Binding-site contacts:
Ligand atom O1 contacts residue LYS136 of chain 1.A at 4.1 Å.
Ligand atom C16 contacts residue VAL117 of chain 1.A at 3.9 Å (hydrophobic).
Ligand atom C4 contacts residue SER139 of chain 1.A at 4.2 Å.
Ligand atom C12 contacts residue VAL117 of chain 1.A at 3.8 Å (hydrophobic).
Ligand atom C16 contacts residue SER139 of chain 1.A at 4.1 Å.
Ligand atom C6 contacts residue PHE143 of chain 1.A at 3.5 Å (hydrophobic).
Ligand atom C2 contacts residue SER139 of chain 1.A at 4.0 Å.
Ligand atom C11 contacts residue VAL117 of chain 1.A at 3.8 Å (hydrophobic).
Ligand atom O3 contacts residue GLN140 of chain 1.A at 3.3 Å.
Ligand atom C13 contacts residue HIS132 of chain 1.A at 3.9 Å.
Ligand atom C3 contacts residue VAL115 of chain 1.A at 4.1 Å (hydrophobic).
Ligand atom C5 contacts residue VAL115 of chain 1.A at 4.1 Å (hydrophobic).
Ligand atom N contacts residue VAL115 of chain 1.A at 4.0 Å.
Ligand atom C14 contacts residue VAL117 of chain 1.A at 4.0 Å (hydrophobic).
Ligand atom S contacts residue LYS136 of chain 1.A at 3.8 Å.
Ligand atom C13 contacts residue LYS136 of chain 1.A at 4.2 Å.
Ligand atom O1 contacts residue GLU8 of chain 1.A at 3.1 Å.
Ligand atom C15 contacts residue LYS136 of chain 1.A at 3.3 Å.
Ligand atom O2 contacts residue GLN140 of chain 1.A at 3.7 Å.
Ligand atom O3 contacts residue LYS136 of chain 1.A at 2.8 Å (salt-bridge).
Ligand atom C8 contacts residue SER10 of chain 1.A at 3.9 Å.
Ligand atom O2 contacts residue SER10 of chain 1.A at 4.1 Å.
Ligand atom C14 contacts residue PHE119 of chain 1.A at 4.1 Å (hydrophobic).
Ligand atom C13 contacts residue VAL117 of chain 1.A at 3.9 Å (hydrophobic).
Ligand atom C2 contacts residue VAL115 of chain 1.A at 3.5 Å (hydrophobic).
Ligand atom C15 contacts residue VAL117 of chain 1.A at 4.0 Å (hydrophobic).
Ligand atom C14 contacts residue HIS132 of chain 1.A at 3.9 Å.
Ligand atom C2 contacts residue PHE100 of chain 1.A at 4.1 Å (hydrophobic).
Ligand atom C9 contacts residue GLN140 of chain 1.A at 3.9 Å.
Ligand atom C4 contacts residue VAL115 of chain 1.A at 4.1 Å (hydrophobic).
Ligand atom C1 contacts residue VAL115 of chain 1.A at 3.9 Å (hydrophobic).
Ligand atom C3 contacts residue SER139 of chain 1.A at 3.8 Å.
Ligand atom C16 contacts residue LYS136 of chain 1.A at 3.7 Å.
Ligand atom S contacts residue GLN140 of chain 1.A at 4.0 Å.
Ligand atom C10 contacts residue VAL115 of chain 1.A at 4.1 Å (hydrophobic).
Ligand atom C3 contacts residue PHE100 of chain 1.A at 3.9 Å (hydrophobic).
Ligand atom C7 contacts residue PHE143 of chain 1.A at 3.7 Å (hydrophobic).
Ligand atom C12 contacts residue LYS136 of chain 1.A at 3.8 Å.
Ligand atom C8 contacts residue GLN140 of chain 1.A at 4.1 Å.
Ligand atom C14 contacts residue LYS136 of chain 1.A at 3.8 Å.

A protein and the small-molecule ligand that binds it are described below.
Small molecule (SMILES): O=S(=O)(O)c1cccc2cccc(Nc3ccccc3)c12

Sequence of chain 1.A:
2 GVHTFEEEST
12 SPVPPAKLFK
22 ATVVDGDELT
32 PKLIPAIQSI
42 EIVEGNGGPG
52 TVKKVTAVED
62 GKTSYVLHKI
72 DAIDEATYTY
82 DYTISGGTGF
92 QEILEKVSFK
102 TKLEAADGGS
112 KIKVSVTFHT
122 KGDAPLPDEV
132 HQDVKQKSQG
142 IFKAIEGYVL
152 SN